Sequence of chain 1.A:
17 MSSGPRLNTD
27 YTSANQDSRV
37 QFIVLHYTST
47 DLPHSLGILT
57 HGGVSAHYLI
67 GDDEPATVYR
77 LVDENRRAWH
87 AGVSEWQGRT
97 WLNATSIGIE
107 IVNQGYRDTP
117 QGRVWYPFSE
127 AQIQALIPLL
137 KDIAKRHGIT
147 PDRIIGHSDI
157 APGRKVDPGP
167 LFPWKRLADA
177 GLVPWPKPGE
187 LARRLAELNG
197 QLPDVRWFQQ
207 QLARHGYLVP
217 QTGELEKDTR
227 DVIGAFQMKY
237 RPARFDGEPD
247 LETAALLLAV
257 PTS

The protein below binds the small molecule below.
Small molecule (SMILES): C[C@@H](N)C(=O)N[C@H](CCC(=O)N[C@@H](CCC[C@@H](N)C(=O)O)C(=O)N[C@H](C)C(=O)O)C(=O)O

Sequence of chain 1.B:
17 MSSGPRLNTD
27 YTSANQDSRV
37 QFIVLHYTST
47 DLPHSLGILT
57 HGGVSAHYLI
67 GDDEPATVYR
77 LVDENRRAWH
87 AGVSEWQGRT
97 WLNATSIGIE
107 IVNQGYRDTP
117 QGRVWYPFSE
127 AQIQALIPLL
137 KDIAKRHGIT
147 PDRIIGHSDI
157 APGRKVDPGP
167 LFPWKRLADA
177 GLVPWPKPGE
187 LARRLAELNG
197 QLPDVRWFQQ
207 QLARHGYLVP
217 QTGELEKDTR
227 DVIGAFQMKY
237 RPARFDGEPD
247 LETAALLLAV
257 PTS

Binding-site contacts:
Ligand atom O31 contacts residue HIS153 of chain 1.B at 2.9 Å.
Ligand atom N03 contacts residue GLU106 of chain 1.B at 2.6 Å (salt-bridge).
Ligand atom C30 contacts residue ARG160 of chain 1.B at 3.5 Å.
Ligand atom O29 contacts residue ASN99 of chain 1.B at 3.0 Å (h-bond).
Ligand atom O11 contacts residue ASN99 of chain 1.B at 2.9 Å (h-bond).
Ligand atom O05 contacts residue VAL60 of chain 1.B at 3.8 Å.
Ligand atom C09 contacts residue TRP85 of chain 1.B at 3.4 Å (hydrophobic).
Ligand atom C26 contacts residue ARG95 of chain 1.A at 3.7 Å.
Ligand atom C26 contacts residue TRP97 of chain 1.B at 3.8 Å (hydrophobic).
Ligand atom O11 contacts residue GLY88 of chain 1.B at 3.0 Å (h-bond).
Ligand atom C09 contacts residue VAL60 of chain 1.B at 3.6 Å (hydrophobic).
Ligand atom C22 contacts residue ASN99 of chain 1.B at 3.8 Å.
Ligand atom O32 contacts residue LYS161 of chain 1.B at 3.8 Å.
Ligand atom O32 contacts residue ARG160 of chain 1.B at 2.9 Å (salt-bridge).
Ligand atom O31 contacts residue HIS86 of chain 1.B at 3.7 Å.
Ligand atom C27 contacts residue TRP97 of chain 1.B at 3.6 Å (hydrophobic).
Ligand atom O29 contacts residue ARG83 of chain 1.B at 3.6 Å.
Ligand atom O31 contacts residue ALA87 of chain 1.B at 3.4 Å (h-bond).
Ligand atom C10 contacts residue TRP85 of chain 1.B at 3.7 Å (hydrophobic).
Ligand atom O28 contacts residue ARG95 of chain 1.A at 3.3 Å (salt-bridge).
Ligand atom O11 contacts residue HIS86 of chain 1.B at 3.6 Å (h-bond).
Ligand atom O28 contacts residue TRP97 of chain 1.B at 3.7 Å.
Ligand atom O23 contacts residue GLY88 of chain 1.B at 3.6 Å.
Ligand atom C01 contacts residue GLU106 of chain 1.B at 3.1 Å.
Ligand atom C15 contacts residue TRP85 of chain 1.B at 3.5 Å (hydrophobic).
Ligand atom C08 contacts residue GLY88 of chain 1.B at 3.6 Å.
Ligand atom N06 contacts residue HIS86 of chain 1.B at 3.0 Å (h-bond).
Ligand atom O31 contacts residue ARG160 of chain 1.B at 3.1 Å (salt-bridge).
Ligand atom C01 contacts residue TRP85 of chain 1.B at 3.7 Å (hydrophobic).
Ligand atom C01 contacts residue HIS86 of chain 1.B at 3.6 Å.
Ligand atom O28 contacts residue ARG83 of chain 1.B at 3.2 Å (salt-bridge).
Ligand atom N24 contacts residue ASN99 of chain 1.B at 3.6 Å (h-bond).
Ligand atom C25 contacts residue TRP97 of chain 1.B at 3.6 Å (hydrophobic).
Ligand atom C02 contacts residue GLU106 of chain 1.B at 3.4 Å.
Ligand atom C27 contacts residue ARG83 of chain 1.B at 3.6 Å.
Ligand atom O31 contacts residue LYS161 of chain 1.B at 3.6 Å.
Ligand atom C30 contacts residue LYS161 of chain 1.B at 3.7 Å.
Ligand atom C07 contacts residue HIS86 of chain 1.B at 3.8 Å.
Ligand atom O11 contacts residue TRP85 of chain 1.B at 3.5 Å.
Ligand atom O11 contacts residue ALA87 of chain 1.B at 3.8 Å.